The protein below binds the small molecule below.
Small molecule (SMILES): Nc1nc(=O)c2ncn([C@@H]3O[C@H](CO[P](=O)(O)O[C@H]4[C@@H](O)[C@H](n5ccc(=O)[nH]c5=O)O[C@@H]4CO[P](=O)(O)O[C@H]4[C@@H](O)[C@H](n5ccc(=O)[nH]c5=O)O[C@@H]4COP(=O)(O)O)[C@@H](O)[C@H]3O)c2[nH]1

Sequence of chain 1.C:
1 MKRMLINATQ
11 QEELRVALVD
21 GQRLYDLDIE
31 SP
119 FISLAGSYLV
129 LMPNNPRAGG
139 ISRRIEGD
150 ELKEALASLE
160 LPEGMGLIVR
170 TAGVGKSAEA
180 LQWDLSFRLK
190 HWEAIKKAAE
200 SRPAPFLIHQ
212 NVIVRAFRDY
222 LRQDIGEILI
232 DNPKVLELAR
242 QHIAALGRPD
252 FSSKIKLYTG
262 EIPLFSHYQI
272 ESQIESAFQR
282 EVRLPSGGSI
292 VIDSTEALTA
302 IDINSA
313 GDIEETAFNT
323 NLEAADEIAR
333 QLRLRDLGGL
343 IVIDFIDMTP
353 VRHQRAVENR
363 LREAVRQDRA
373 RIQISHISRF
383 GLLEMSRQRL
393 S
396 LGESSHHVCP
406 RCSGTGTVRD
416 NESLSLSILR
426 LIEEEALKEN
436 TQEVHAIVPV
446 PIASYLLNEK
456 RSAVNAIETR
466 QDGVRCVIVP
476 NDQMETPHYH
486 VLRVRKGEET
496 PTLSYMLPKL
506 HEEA

Binding-site contacts:
Ligand atom O4' contacts residue VAL128 of chain 1.C at 4.0 Å.
Ligand atom P contacts residue THR170 of chain 1.C at 3.2 Å.
Ligand atom C5' contacts residue ARG141 of chain 1.C at 3.5 Å.
Ligand atom OP1 contacts residue ARG141 of chain 1.C at 2.4 Å (salt-bridge).
Ligand atom O5' contacts residue ARG141 of chain 1.C at 3.9 Å.
Ligand atom N3 contacts residue ALA136 of chain 1.C at 3.9 Å.
Ligand atom C5' contacts residue ARG169 of chain 1.C at 3.9 Å.
Ligand atom P contacts residue ARG141 of chain 1.C at 3.7 Å.
Ligand atom N3 contacts residue ILE167 of chain 1.C at 3.7 Å.
Ligand atom O4' contacts residue ILE167 of chain 1.C at 3.8 Å.
Ligand atom C4' contacts residue ILE139 of chain 1.C at 2.4 Å (hydrophobic).
Ligand atom C5 contacts residue ILE167 of chain 1.C at 4.0 Å (hydrophobic).
Ligand atom P contacts residue ARG169 of chain 1.C at 3.5 Å.
Ligand atom C5 contacts residue ARG169 of chain 1.C at 3.3 Å.
Ligand atom O3' contacts residue ILE139 of chain 1.C at 3.6 Å.
Ligand atom OP2 contacts residue THR170 of chain 1.C at 2.9 Å (h-bond).
Ligand atom OP1 contacts residue SER140 of chain 1.C at 3.4 Å.
Ligand atom O5' contacts residue ILE139 of chain 1.C at 3.8 Å.
Ligand atom OP1 contacts residue ARG169 of chain 1.C at 3.1 Å (salt-bridge).
Ligand atom O4' contacts residue ILE139 of chain 1.C at 3.5 Å (h-bond).
Ligand atom C1' contacts residue GLY137 of chain 1.C at 3.3 Å.
Ligand atom C6 contacts residue ARG169 of chain 1.C at 3.4 Å.
Ligand atom C5' contacts residue ILE139 of chain 1.C at 2.4 Å (hydrophobic).
Ligand atom O5' contacts residue THR170 of chain 1.C at 3.2 Å (h-bond).
Ligand atom OP3 contacts residue THR170 of chain 1.C at 2.9 Å (h-bond).
Ligand atom C4' contacts residue ILE167 of chain 1.C at 3.8 Å (hydrophobic).
Ligand atom C6 contacts residue ILE167 of chain 1.C at 4.0 Å (hydrophobic).
Ligand atom C6 contacts residue VAL128 of chain 1.C at 3.8 Å (hydrophobic).
Ligand atom O2 contacts residue ALA136 of chain 1.C at 3.5 Å.
Ligand atom O2 contacts residue GLY137 of chain 1.C at 2.9 Å (h-bond).
Ligand atom C3' contacts residue ILE139 of chain 1.C at 3.4 Å (hydrophobic).
Ligand atom O5' contacts residue SER140 of chain 1.C at 4.0 Å.
Ligand atom C5' contacts residue SER140 of chain 1.C at 3.5 Å.
Ligand atom C5' contacts residue THR170 of chain 1.C at 3.9 Å.
Ligand atom C2 contacts residue GLY137 of chain 1.C at 3.9 Å.
Ligand atom OP2 contacts residue ARG169 of chain 1.C at 3.0 Å (salt-bridge).
Ligand atom C4 contacts residue ILE167 of chain 1.C at 3.9 Å (hydrophobic).
Ligand atom N1 contacts residue ILE167 of chain 1.C at 3.9 Å.
Ligand atom O4' contacts residue GLY137 of chain 1.C at 3.5 Å (h-bond).
Ligand atom C2 contacts residue ILE167 of chain 1.C at 3.8 Å (hydrophobic).